Binding-site contacts:
Ligand atom S1 contacts residue ASN9 of chain 1.A at 3.6 Å.
Ligand atom O1 contacts residue HIS13 of chain 1.A at 3.9 Å.
Ligand atom O1 contacts residue TRP3 of chain 1.A at 3.4 Å.
Ligand atom O1 contacts residue TRP14 of chain 1.A at 3.3 Å.
Ligand atom S contacts residue ASP17 of chain 1.A at 3.7 Å.
Ligand atom S1 contacts residue HIS13 of chain 1.A at 3.5 Å.
Ligand atom C5 contacts residue HIS8 of chain 1.A at 3.4 Å.
Ligand atom O2 contacts residue TRP3 of chain 1.A at 3.5 Å.
Ligand atom C2 contacts residue HIS2 of chain 1.A at 4.3 Å.
Ligand atom O1 contacts residue ASN9 of chain 1.A at 3.4 Å (h-bond).
Ligand atom NH contacts residue HIS13 of chain 1.A at 3.1 Å (h-bond).
Ligand atom C4 contacts residue HIS2 of chain 1.A at 4.4 Å.
Ligand atom N3 contacts residue ASP17 of chain 1.A at 4.1 Å.
Ligand atom S contacts residue TRP14 of chain 1.A at 4.5 Å.
Ligand atom NH contacts residue ASP17 of chain 1.A at 2.7 Å (salt-bridge).
Ligand atom NH contacts residue TRP14 of chain 1.A at 3.7 Å.
Ligand atom S contacts residue TRP3 of chain 1.A at 4.0 Å.
Ligand atom O2 contacts residue PHE18 of chain 1.A at 4.2 Å.
Ligand atom S contacts residue HIS13 of chain 1.A at 4.2 Å.
Ligand atom S1 contacts residue LYS16 of chain 1.A at 4.4 Å.
Ligand atom C2 contacts residue ASP17 of chain 1.A at 4.0 Å.
Ligand atom S1 contacts residue HIS8 of chain 1.A at 3.3 Å (h-bond).
Ligand atom C5 contacts residue ASN9 of chain 1.A at 4.2 Å.
Ligand atom O2 contacts residue HIS2 of chain 1.A at 3.9 Å.
Ligand atom NH contacts residue LYS16 of chain 1.A at 4.3 Å.
Ligand atom N3 contacts residue HIS2 of chain 1.A at 4.0 Å.
Ligand atom C2 contacts residue ASN9 of chain 1.A at 4.4 Å.
Ligand atom O2 contacts residue ASP17 of chain 1.A at 3.7 Å.

A protein and the small-molecule ligand that binds it are described below.
Small molecule (SMILES): NS(=O)(=O)c1nccs1

Sequence of chain 1.A:
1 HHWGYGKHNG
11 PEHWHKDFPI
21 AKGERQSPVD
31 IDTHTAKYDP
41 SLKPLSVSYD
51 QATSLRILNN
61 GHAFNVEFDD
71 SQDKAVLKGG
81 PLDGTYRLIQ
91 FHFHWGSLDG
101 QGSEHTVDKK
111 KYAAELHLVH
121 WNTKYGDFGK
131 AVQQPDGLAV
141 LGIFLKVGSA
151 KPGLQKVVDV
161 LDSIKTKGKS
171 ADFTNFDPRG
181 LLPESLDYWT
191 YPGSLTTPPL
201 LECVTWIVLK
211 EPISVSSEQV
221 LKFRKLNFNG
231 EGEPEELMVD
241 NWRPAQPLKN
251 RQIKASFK